Sequence of chain 1.A:
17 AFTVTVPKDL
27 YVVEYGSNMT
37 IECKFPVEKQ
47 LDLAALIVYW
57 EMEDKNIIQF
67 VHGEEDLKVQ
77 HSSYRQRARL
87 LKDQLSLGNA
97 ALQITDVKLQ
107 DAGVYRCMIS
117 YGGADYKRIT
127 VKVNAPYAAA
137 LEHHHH

Binding-site contacts:
Ligand atom C4 contacts residue TYR55 of chain 1.A at 3.6 Å (hydrophobic).
Ligand atom O5 contacts residue MET114 of chain 1.B at 3.4 Å.
Ligand atom C19 contacts residue MET114 of chain 1.A at 3.6 Å (hydrophobic).
Ligand atom O2 contacts residue ASP121 of chain 1.B at 3.5 Å (salt-bridge).
Ligand atom C20 contacts residue ILE115 of chain 1.A at 3.4 Å (hydrophobic).
Ligand atom C21 contacts residue TYR55 of chain 1.A at 3.6 Å (hydrophobic).
Ligand atom C19 contacts residue SER116 of chain 1.A at 3.6 Å.
Ligand atom O2 contacts residue TYR122 of chain 1.B at 3.0 Å (h-bond).
Ligand atom C3 contacts residue TYR55 of chain 1.A at 3.5 Å (hydrophobic).
Ligand atom C20 contacts residue SER116 of chain 1.A at 3.4 Å.
Ligand atom C8 contacts residue TYR55 of chain 1.A at 3.6 Å (hydrophobic).
Ligand atom C19 contacts residue ILE115 of chain 1.A at 3.4 Å (hydrophobic).
Ligand atom C24 contacts residue MET114 of chain 1.B at 3.4 Å (hydrophobic).
Ligand atom CL1 contacts residue ASP121 of chain 1.B at 3.2 Å.
Ligand atom O1 contacts residue GLN65 of chain 1.A at 3.1 Å.
Ligand atom C1 contacts residue GLN65 of chain 1.A at 3.4 Å.
Ligand atom O3 contacts residue ARG124 of chain 1.B at 3.0 Å (salt-bridge).
Ligand atom C12 contacts residue ASP121 of chain 1.B at 3.7 Å.
Ligand atom C9 contacts residue TYR122 of chain 1.B at 3.7 Å (hydrophobic).
Ligand atom C27 contacts residue ASP121 of chain 1.A at 3.5 Å.
Ligand atom C2 contacts residue ALA120 of chain 1.B at 3.5 Å (hydrophobic).
Ligand atom C15 contacts residue ALA120 of chain 1.B at 3.3 Å (hydrophobic).
Ligand atom C26 contacts residue TYR55 of chain 1.B at 3.1 Å (hydrophobic).
Ligand atom O2 contacts residue LYS123 of chain 1.B at 3.1 Å (salt-bridge).
Ligand atom C12 contacts residue TYR55 of chain 1.A at 3.6 Å (hydrophobic).
Ligand atom O5 contacts residue TYR122 of chain 1.A at 3.7 Å.
Ligand atom O4 contacts residue TYR55 of chain 1.B at 3.3 Å.
Ligand atom C20 contacts residue MET114 of chain 1.A at 3.1 Å (hydrophobic).
Ligand atom C1 contacts residue ILE53 of chain 1.A at 3.7 Å (hydrophobic).
Ligand atom C12 contacts residue TYR122 of chain 1.B at 3.7 Å (hydrophobic).
Ligand atom C27 contacts residue ALA120 of chain 1.A at 3.6 Å (hydrophobic).
Ligand atom O5 contacts residue ASP121 of chain 1.A at 3.2 Å.
Ligand atom C4 contacts residue GLN65 of chain 1.A at 3.2 Å.
Ligand atom C21 contacts residue MET114 of chain 1.A at 3.5 Å (hydrophobic).
Ligand atom C3 contacts residue ASP121 of chain 1.B at 3.7 Å.
Ligand atom C4 contacts residue ASP121 of chain 1.B at 3.6 Å.
Ligand atom C10 contacts residue TYR122 of chain 1.B at 3.6 Å (hydrophobic).
Ligand atom C23 contacts residue MET114 of chain 1.B at 3.4 Å (hydrophobic).
Ligand atom C5 contacts residue ASP121 of chain 1.B at 3.1 Å.
Ligand atom N1 contacts residue ASP121 of chain 1.B at 2.8 Å (salt-bridge).

Sequence of chain 1.B:
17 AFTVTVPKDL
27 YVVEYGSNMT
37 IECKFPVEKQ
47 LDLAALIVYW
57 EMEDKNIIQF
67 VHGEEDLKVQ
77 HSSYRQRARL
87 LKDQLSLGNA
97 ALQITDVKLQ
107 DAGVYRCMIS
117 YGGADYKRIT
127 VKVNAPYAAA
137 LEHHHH

A small-molecule ligand and the protein it binds are described below.
Small molecule (SMILES): COc1cc(-c2cccc(-c3ccc4c(c3)OCCO4)c2Cl)ccc1CN1CC[C@@H](C(=O)NCCO)C1